Binding-site contacts:
Ligand atom C2 contacts residue ASP431 of chain 1.A at 3.1 Å.
Ligand atom C2 contacts residue THR432 of chain 1.A at 4.1 Å.
Ligand atom O2 contacts residue ASP431 of chain 1.A at 4.1 Å.
Ligand atom C1 contacts residue SER362 of chain 1.A at 3.5 Å.
Ligand atom C2 contacts residue ASP433 of chain 1.A at 3.8 Å.
Ligand atom C3 contacts residue THR432 of chain 1.A at 3.7 Å.
Ligand atom O1 contacts residue SER362 of chain 1.A at 3.5 Å (h-bond).
Ligand atom C3 contacts residue ASP433 of chain 1.A at 3.8 Å.
Ligand atom C3 contacts residue ASP431 of chain 1.A at 4.2 Å.
Ligand atom O2 contacts residue ASP433 of chain 1.A at 3.8 Å.
Ligand atom C2 contacts residue SER362 of chain 1.A at 3.9 Å.
Ligand atom C2 contacts residue THR360 of chain 1.A at 3.9 Å.
Ligand atom C1 contacts residue THR361 of chain 1.A at 4.3 Å.
Ligand atom C1 contacts residue ASP431 of chain 1.A at 3.8 Å.
Ligand atom O2 contacts residue THR432 of chain 1.A at 4.1 Å.
Ligand atom C1 contacts residue ASP433 of chain 1.A at 4.3 Å.
Ligand atom C1 contacts residue THR360 of chain 1.A at 3.4 Å.

Sequence of chain 1.A:
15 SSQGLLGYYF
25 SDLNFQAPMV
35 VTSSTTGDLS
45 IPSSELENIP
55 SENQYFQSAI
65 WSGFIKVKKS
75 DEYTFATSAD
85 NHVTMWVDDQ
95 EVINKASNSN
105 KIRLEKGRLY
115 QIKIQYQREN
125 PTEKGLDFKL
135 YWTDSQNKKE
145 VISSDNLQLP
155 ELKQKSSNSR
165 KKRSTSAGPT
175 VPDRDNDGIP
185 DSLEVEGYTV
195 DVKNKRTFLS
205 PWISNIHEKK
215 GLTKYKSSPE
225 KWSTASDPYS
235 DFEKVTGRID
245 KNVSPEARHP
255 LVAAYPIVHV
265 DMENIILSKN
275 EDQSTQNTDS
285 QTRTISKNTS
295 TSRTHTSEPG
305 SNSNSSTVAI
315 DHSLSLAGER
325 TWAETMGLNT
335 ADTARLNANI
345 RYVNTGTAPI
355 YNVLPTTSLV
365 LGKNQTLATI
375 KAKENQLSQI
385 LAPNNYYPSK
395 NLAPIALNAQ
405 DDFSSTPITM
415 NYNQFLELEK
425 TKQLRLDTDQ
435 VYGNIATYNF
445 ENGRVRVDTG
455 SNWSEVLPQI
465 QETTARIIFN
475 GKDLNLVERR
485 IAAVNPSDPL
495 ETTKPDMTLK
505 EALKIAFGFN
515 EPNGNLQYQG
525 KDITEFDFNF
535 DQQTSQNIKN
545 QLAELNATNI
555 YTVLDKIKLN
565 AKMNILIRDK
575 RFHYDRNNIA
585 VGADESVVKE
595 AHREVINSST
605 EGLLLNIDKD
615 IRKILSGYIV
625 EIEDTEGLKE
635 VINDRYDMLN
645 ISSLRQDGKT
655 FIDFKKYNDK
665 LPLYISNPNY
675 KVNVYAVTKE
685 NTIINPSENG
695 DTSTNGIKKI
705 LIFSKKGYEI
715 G

A protein and the small-molecule ligand that binds it are described below.
Small molecule (SMILES): COCCO